Sequence of chain 1.B:
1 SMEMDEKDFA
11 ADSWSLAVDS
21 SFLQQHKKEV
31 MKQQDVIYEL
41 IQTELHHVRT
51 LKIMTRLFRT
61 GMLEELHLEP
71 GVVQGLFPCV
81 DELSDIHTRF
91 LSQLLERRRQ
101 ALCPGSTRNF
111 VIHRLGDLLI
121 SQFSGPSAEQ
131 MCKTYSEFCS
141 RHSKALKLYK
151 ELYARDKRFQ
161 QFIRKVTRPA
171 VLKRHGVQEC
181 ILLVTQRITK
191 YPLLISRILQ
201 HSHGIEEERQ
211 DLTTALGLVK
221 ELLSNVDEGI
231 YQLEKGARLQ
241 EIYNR

Sequence of chain 1.A:
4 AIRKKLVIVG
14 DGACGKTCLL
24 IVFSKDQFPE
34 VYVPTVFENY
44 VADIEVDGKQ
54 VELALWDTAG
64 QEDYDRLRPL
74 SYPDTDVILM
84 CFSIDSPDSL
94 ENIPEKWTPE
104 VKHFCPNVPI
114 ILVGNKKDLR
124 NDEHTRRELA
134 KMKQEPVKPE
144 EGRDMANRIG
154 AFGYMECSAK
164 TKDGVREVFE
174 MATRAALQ

This protein binds this small molecule.
Small molecule (SMILES): COCc1cc(C(N)=O)no1

Binding-site contacts:
Ligand atom C5 contacts residue PRO76 of chain 1.A at 4.4 Å (hydrophobic).
Ligand atom C5 contacts residue PHE107 of chain 1.A at 4.0 Å (hydrophobic).
Ligand atom C1 contacts residue PRO76 of chain 1.A at 4.4 Å (hydrophobic).
Ligand atom N1 contacts residue PRO76 of chain 1.A at 4.2 Å.
Ligand atom O contacts residue PHE107 of chain 1.A at 4.5 Å.
Ligand atom C3 contacts residue PRO76 of chain 1.A at 4.4 Å (hydrophobic).
Ligand atom N contacts residue PRO76 of chain 1.A at 3.6 Å (h-bond).
Ligand atom C1 contacts residue PHE107 of chain 1.A at 3.6 Å (hydrophobic).
Ligand atom C contacts residue ASP77 of chain 1.A at 3.5 Å.
Ligand atom C contacts residue PRO76 of chain 1.A at 3.8 Å (hydrophobic).
Ligand atom O1 contacts residue FMT1 of chain 1.K at 4.4 Å.
Ligand atom N contacts residue TYR75 of chain 1.A at 3.6 Å.
Ligand atom O1 contacts residue TYR75 of chain 1.A at 3.7 Å.
Ligand atom C4 contacts residue PHE107 of chain 1.A at 4.1 Å (hydrophobic).
Ligand atom C4 contacts residue PRO76 of chain 1.A at 4.0 Å (hydrophobic).
Ligand atom C4 contacts residue PRO72 of chain 1.A at 4.4 Å (hydrophobic).
Ligand atom C2 contacts residue PHE107 of chain 1.A at 3.5 Å (hydrophobic).
Ligand atom O1 contacts residue PRO76 of chain 1.A at 3.5 Å (h-bond).
Ligand atom N1 contacts residue LEU73 of chain 1.A at 4.2 Å.
Ligand atom O contacts residue PRO76 of chain 1.A at 3.6 Å.
Ligand atom N contacts residue PRO72 of chain 1.A at 3.8 Å.
Ligand atom O2 contacts residue PHE107 of chain 1.A at 4.4 Å.
Ligand atom C2 contacts residue FMT1 of chain 1.K at 3.7 Å.
Ligand atom C2 contacts residue PRO76 of chain 1.A at 4.0 Å (hydrophobic).
Ligand atom C3 contacts residue FMT1 of chain 1.K at 3.9 Å.
Ligand atom N1 contacts residue PHE107 of chain 1.A at 4.1 Å.
Ligand atom O2 contacts residue SER143 of chain 1.B at 4.4 Å.
Ligand atom C1 contacts residue FMT1 of chain 1.K at 3.7 Å.
Ligand atom N contacts residue PHE107 of chain 1.A at 3.8 Å.
Ligand atom O1 contacts residue PHE107 of chain 1.A at 3.0 Å (h-bond).
Ligand atom O contacts residue ASP77 of chain 1.A at 3.3 Å (salt-bridge).
Ligand atom C5 contacts residue PRO72 of chain 1.A at 4.1 Å (hydrophobic).
Ligand atom N1 contacts residue PRO72 of chain 1.A at 3.0 Å (h-bond).